Sequence of chain 1.B:
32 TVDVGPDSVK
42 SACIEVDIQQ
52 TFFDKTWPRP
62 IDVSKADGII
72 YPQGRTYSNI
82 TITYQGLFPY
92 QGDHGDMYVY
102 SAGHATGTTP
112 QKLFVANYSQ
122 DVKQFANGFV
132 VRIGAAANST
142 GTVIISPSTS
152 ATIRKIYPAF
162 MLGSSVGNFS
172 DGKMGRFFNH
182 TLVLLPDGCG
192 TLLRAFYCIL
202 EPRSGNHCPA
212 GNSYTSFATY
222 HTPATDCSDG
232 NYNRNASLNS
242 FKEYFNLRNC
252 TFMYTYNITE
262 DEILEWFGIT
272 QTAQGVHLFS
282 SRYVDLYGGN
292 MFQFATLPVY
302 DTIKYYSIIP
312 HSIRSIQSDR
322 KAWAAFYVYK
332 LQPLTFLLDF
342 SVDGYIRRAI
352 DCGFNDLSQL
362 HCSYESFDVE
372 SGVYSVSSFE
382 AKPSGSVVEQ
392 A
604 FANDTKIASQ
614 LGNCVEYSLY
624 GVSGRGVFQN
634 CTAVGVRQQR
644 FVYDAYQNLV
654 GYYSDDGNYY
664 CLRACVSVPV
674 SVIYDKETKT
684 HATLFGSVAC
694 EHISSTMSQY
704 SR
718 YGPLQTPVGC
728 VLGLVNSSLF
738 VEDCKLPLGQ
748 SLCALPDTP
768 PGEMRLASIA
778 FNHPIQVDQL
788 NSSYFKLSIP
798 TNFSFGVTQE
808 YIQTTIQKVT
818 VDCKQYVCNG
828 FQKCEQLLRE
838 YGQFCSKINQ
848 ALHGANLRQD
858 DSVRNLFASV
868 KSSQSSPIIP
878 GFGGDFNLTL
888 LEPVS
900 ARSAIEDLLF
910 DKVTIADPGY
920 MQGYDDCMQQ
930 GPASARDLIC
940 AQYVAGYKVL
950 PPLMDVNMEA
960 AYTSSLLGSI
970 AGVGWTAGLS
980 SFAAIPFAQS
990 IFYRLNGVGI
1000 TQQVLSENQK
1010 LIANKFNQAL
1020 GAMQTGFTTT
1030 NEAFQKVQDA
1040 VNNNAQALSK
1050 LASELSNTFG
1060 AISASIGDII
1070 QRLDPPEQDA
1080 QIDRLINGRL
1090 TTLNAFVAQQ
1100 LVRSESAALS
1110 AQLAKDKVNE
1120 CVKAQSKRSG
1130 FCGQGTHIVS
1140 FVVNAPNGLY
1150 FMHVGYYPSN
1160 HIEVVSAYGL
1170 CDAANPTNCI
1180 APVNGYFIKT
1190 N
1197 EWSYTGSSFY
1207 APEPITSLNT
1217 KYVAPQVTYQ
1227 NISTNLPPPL

Binding-site contacts:
Ligand atom C5 contacts residue ASN733 of chain 1.B at 3.7 Å.
Ligand atom C3 contacts residue ASN733 of chain 1.B at 3.6 Å.
Ligand atom C7 contacts residue GLN722 of chain 1.B at 4.4 Å.
Ligand atom O7 contacts residue GLN722 of chain 1.B at 4.4 Å.
Ligand atom C8 contacts residue THR723 of chain 1.B at 4.1 Å.
Ligand atom C8 contacts residue LEU721 of chain 1.B at 4.2 Å (hydrophobic).
Ligand atom N2 contacts residue ASN733 of chain 1.B at 2.8 Å (h-bond).
Ligand atom O5 contacts residue ASN733 of chain 1.B at 2.4 Å (h-bond).
Ligand atom C5 contacts residue SER735 of chain 1.B at 3.5 Å.
Ligand atom O7 contacts residue ASN733 of chain 1.B at 3.8 Å.
Ligand atom C8 contacts residue GLN722 of chain 1.B at 3.3 Å.
Ligand atom O6 contacts residue SER735 of chain 1.B at 4.1 Å.
Ligand atom O5 contacts residue SER735 of chain 1.B at 3.3 Å (h-bond).
Ligand atom C2 contacts residue ASN733 of chain 1.B at 2.3 Å.
Ligand atom C7 contacts residue ASN733 of chain 1.B at 3.5 Å.
Ligand atom C4 contacts residue ASN733 of chain 1.B at 4.2 Å.
Ligand atom C1 contacts residue SER735 of chain 1.B at 4.2 Å.
Ligand atom C6 contacts residue SER735 of chain 1.B at 3.4 Å.
Ligand atom C1 contacts residue ASN733 of chain 1.B at 1.4 Å.

This small molecule binds to this protein.
Small molecule (SMILES): CC(=O)N[C@H]1[C@H](O[C@H]2[C@H](O)[C@@H](NC(C)=O)CO[C@@H]2CO)O[C@H](CO)[C@@H](O)[C@@H]1O